Sequence of chain 1.A:
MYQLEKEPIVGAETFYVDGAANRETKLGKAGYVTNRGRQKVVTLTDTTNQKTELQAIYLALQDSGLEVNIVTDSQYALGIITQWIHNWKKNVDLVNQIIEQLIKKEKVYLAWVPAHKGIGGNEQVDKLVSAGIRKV

This protein binds this small molecule.
Small molecule (SMILES): O=c1[nH]c2ccc(S(=O)(=O)c3ccccc3)cc2c(=O)n1O

Binding-site contacts:
Ligand atom N09 contacts residue ALA127 of chain 1.A at 4.0 Å.
Ligand atom O12 contacts residue ALA127 of chain 1.A at 4.2 Å.
Ligand atom C05 contacts residue HIS128 of chain 1.A at 3.5 Å.
Ligand atom O13 contacts residue ASP18 of chain 1.A at 2.9 Å (salt-bridge).
Ligand atom O12 contacts residue MN1 of chain 1.B at 2.2 Å.
Ligand atom O13 contacts residue MN1 of chain 1.B at 2.1 Å.
Ligand atom C07 contacts residue ARG146 of chain 1.A at 3.9 Å.
Ligand atom C06 contacts residue HIS128 of chain 1.A at 3.2 Å.
Ligand atom C11 contacts residue ALA127 of chain 1.A at 3.8 Å (hydrophobic).
Ligand atom O16 contacts residue ARG146 of chain 1.A at 3.6 Å.
Ligand atom O13 contacts residue GLU53 of chain 1.A at 3.6 Å.
Ligand atom C06 contacts residue ARG146 of chain 1.A at 4.1 Å.
Ligand atom C04 contacts residue ALA127 of chain 1.A at 4.1 Å (hydrophobic).
Ligand atom C07 contacts residue HIS128 of chain 1.A at 3.5 Å.
Ligand atom O12 contacts residue ASP73 of chain 1.A at 2.9 Å (salt-bridge).
Ligand atom C21 contacts residue HIS128 of chain 1.A at 3.7 Å.
Ligand atom C19 contacts residue HIS128 of chain 1.A at 3.5 Å.
Ligand atom C11 contacts residue MN1 of chain 1.B at 2.9 Å.
Ligand atom C15 contacts residue HIS128 of chain 1.A at 3.9 Å.
Ligand atom N08 contacts residue ALA127 of chain 1.A at 3.8 Å.
Ligand atom N09 contacts residue MN1 of chain 1.C at 2.8 Å.
Ligand atom C20 contacts residue HIS128 of chain 1.A at 3.6 Å.
Ligand atom O13 contacts residue ASP73 of chain 1.A at 3.5 Å (salt-bridge).
Ligand atom C11 contacts residue GLU53 of chain 1.A at 4.0 Å.
Ligand atom O10 contacts residue MN1 of chain 1.C at 2.2 Å.
Ligand atom C01 contacts residue HIS128 of chain 1.A at 3.9 Å.
Ligand atom N09 contacts residue ASP73 of chain 1.A at 3.9 Å.
Ligand atom C11 contacts residue ASP73 of chain 1.A at 3.9 Å.
Ligand atom O13 contacts residue MN1 of chain 1.C at 2.1 Å.
Ligand atom O10 contacts residue ASP138 of chain 1.A at 3.0 Å (salt-bridge).
Ligand atom O10 contacts residue HIS128 of chain 1.A at 2.9 Å (h-bond).
Ligand atom N09 contacts residue MN1 of chain 1.B at 2.9 Å.
Ligand atom C07 contacts residue MN1 of chain 1.C at 2.9 Å.
Ligand atom O13 contacts residue ASP138 of chain 1.A at 4.1 Å.
Ligand atom C07 contacts residue ASP138 of chain 1.A at 4.0 Å.
Ligand atom O13 contacts residue GLY19 of chain 1.A at 3.8 Å.
Ligand atom N09 contacts residue ASP18 of chain 1.A at 4.1 Å.
Ligand atom O10 contacts residue ARG146 of chain 1.A at 2.8 Å (salt-bridge).
Ligand atom C18 contacts residue HIS128 of chain 1.A at 3.8 Å.
Ligand atom O12 contacts residue GLU53 of chain 1.A at 3.1 Å (salt-bridge).